This protein binds this small molecule.
Small molecule (SMILES): CC(=O)N[C@@H]1[C@@H](O)[C@H](O)[C@@H](CO)O[C@H]1O

Binding-site contacts:
Ligand atom C6 contacts residue THR248 of chain 1.I at 3.1 Å.
Ligand atom C2 contacts residue ASN246 of chain 1.I at 2.5 Å.
Ligand atom C1 contacts residue THR248 of chain 1.I at 3.5 Å.
Ligand atom C5 contacts residue THR248 of chain 1.I at 3.0 Å.
Ligand atom N2 contacts residue ASN246 of chain 1.I at 2.9 Å (h-bond).
Ligand atom O7 contacts residue ASN249 of chain 1.I at 4.0 Å.
Ligand atom O5 contacts residue ASN249 of chain 1.I at 3.8 Å.
Ligand atom C5 contacts residue ASN246 of chain 1.I at 3.7 Å.
Ligand atom C7 contacts residue ASN246 of chain 1.I at 3.1 Å.
Ligand atom O5 contacts residue THR248 of chain 1.I at 2.8 Å (h-bond).
Ligand atom C1 contacts residue ASN249 of chain 1.I at 4.3 Å.
Ligand atom O7 contacts residue ASN246 of chain 1.I at 3.0 Å (h-bond).
Ligand atom O5 contacts residue ASN246 of chain 1.I at 2.4 Å (h-bond).
Ligand atom C1 contacts residue ASN246 of chain 1.I at 1.4 Å.
Ligand atom C4 contacts residue ASN246 of chain 1.I at 4.2 Å.
Ligand atom C8 contacts residue ASN246 of chain 1.I at 4.3 Å.
Ligand atom O6 contacts residue THR248 of chain 1.I at 4.4 Å.
Ligand atom C3 contacts residue ASN246 of chain 1.I at 3.8 Å.

Sequence of chain 1.I:
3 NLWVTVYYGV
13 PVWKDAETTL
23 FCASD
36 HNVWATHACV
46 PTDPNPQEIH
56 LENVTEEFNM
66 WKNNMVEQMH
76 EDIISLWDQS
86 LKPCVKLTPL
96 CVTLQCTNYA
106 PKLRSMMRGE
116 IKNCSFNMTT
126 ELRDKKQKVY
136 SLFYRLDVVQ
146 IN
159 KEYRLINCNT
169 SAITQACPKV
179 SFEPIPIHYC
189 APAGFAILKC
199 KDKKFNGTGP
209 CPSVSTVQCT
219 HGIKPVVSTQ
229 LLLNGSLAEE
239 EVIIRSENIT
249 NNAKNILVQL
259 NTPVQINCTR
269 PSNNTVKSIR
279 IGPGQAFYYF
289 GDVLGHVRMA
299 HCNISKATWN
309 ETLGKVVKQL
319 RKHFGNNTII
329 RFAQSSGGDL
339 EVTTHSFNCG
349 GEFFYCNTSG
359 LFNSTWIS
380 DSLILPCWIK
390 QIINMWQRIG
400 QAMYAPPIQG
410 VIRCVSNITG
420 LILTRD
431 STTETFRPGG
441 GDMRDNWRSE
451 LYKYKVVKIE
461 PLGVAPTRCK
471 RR